Binding-site contacts:
Ligand atom C6 contacts residue GLU125 of chain 1.A at 3.6 Å.
Ligand atom O3 contacts residue TRP84 of chain 1.A at 3.8 Å.
Ligand atom O6 contacts residue GLU240 of chain 1.A at 3.1 Å (salt-bridge).
Ligand atom C5 contacts residue GLU143 of chain 1.A at 3.5 Å.
Ligand atom O1 contacts residue GLU240 of chain 1.A at 3.4 Å (salt-bridge).
Ligand atom C2 contacts residue LYS82 of chain 1.A at 3.9 Å.
Ligand atom C5 contacts residue GLU125 of chain 1.A at 3.7 Å.
Ligand atom O2 contacts residue GLU143 of chain 1.A at 2.7 Å (salt-bridge).
Ligand atom O2 contacts residue TRP185 of chain 1.A at 3.7 Å.
Ligand atom C1 contacts residue GLU240 of chain 1.A at 3.5 Å.
Ligand atom O3 contacts residue LYS82 of chain 1.A at 3.1 Å (salt-bridge).
Ligand atom O2 contacts residue LYS82 of chain 1.A at 3.2 Å (salt-bridge).
Ligand atom C5 contacts residue TRP34 of chain 1.A at 3.8 Å (hydrophobic).
Ligand atom C6 contacts residue GLU240 of chain 1.A at 3.3 Å.
Ligand atom C4 contacts residue TRP84 of chain 1.A at 3.8 Å (hydrophobic).
Ligand atom O5 contacts residue GLU240 of chain 1.A at 2.6 Å (salt-bridge).
Ligand atom C6 contacts residue TRP34 of chain 1.A at 3.9 Å (hydrophobic).
Ligand atom C1 contacts residue TRP34 of chain 1.A at 3.8 Å (hydrophobic).
Ligand atom O3 contacts residue TRP187 of chain 1.A at 3.2 Å.
Ligand atom C4 contacts residue TRP34 of chain 1.A at 3.9 Å (hydrophobic).
Ligand atom O4 contacts residue TRP127 of chain 1.A at 3.7 Å.
Ligand atom O5 contacts residue GLU143 of chain 1.A at 3.8 Å.
Ligand atom O6 contacts residue VAL71 of chain 1.A at 3.8 Å.
Ligand atom O6 contacts residue TYR74 of chain 1.A at 3.5 Å.
Ligand atom C2 contacts residue GLU143 of chain 1.A at 3.5 Å.
Ligand atom C3 contacts residue TRP127 of chain 1.A at 3.8 Å (hydrophobic).
Ligand atom O1 contacts residue TYR189 of chain 1.A at 3.8 Å.
Ligand atom C3 contacts residue LYS82 of chain 1.A at 4.0 Å.
Ligand atom C1 contacts residue GLU143 of chain 1.A at 3.3 Å.
Ligand atom C6 contacts residue TYR74 of chain 1.A at 3.6 Å (hydrophobic).
Ligand atom O2 contacts residue ASN32 of chain 1.A at 3.0 Å (h-bond).
Ligand atom O6 contacts residue TRP187 of chain 1.A at 3.7 Å.
Ligand atom C3 contacts residue TRP34 of chain 1.A at 3.9 Å (hydrophobic).
Ligand atom C4 contacts residue GLU143 of chain 1.A at 4.0 Å.
Ligand atom C5 contacts residue GLU240 of chain 1.A at 3.5 Å.
Ligand atom C6 contacts residue TRP84 of chain 1.A at 3.8 Å (hydrophobic).
Ligand atom O3 contacts residue TRP127 of chain 1.A at 3.8 Å.
Ligand atom O2 contacts residue TRP187 of chain 1.A at 3.6 Å.
Ligand atom O6 contacts residue TRP34 of chain 1.A at 3.0 Å (h-bond).
Ligand atom C3 contacts residue GLU143 of chain 1.A at 3.4 Å.

A small-molecule ligand and the protein it binds are described below.
Small molecule (SMILES): OC[C@H]1O[C@@H](O[C@H]2[C@H](O)[C@@H](O)[C@H](O)O[C@@H]2CO)[C@H](O)[C@@H](O)[C@@H]1O

Sequence of chain 1.A:
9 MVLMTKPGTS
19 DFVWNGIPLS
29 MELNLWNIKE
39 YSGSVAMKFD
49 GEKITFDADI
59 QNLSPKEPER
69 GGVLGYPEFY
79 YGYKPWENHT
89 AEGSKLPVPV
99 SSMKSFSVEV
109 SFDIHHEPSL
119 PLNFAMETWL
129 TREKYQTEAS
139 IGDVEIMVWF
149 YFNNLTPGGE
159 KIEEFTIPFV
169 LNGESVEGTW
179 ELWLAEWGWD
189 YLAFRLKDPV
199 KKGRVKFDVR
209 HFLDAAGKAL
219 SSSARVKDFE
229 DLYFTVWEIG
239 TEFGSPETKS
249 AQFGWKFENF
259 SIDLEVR